Binding-site contacts:
Ligand atom CB contacts residue GLY142 of chain 1.A at 4.4 Å.
Ligand atom CB contacts residue ALA143 of chain 1.A at 4.3 Å (hydrophobic).
Ligand atom OXT contacts residue TYR63 of chain 1.A at 3.3 Å.
Ligand atom C contacts residue ARG97 of chain 1.A at 3.4 Å.
Ligand atom C contacts residue PRO90 of chain 1.A at 4.2 Å (hydrophobic).
Ligand atom CD contacts residue THR144 of chain 1.A at 3.3 Å.
Ligand atom N contacts residue TYR217 of chain 1.A at 3.7 Å.
Ligand atom OE1 contacts residue GLY142 of chain 1.A at 3.6 Å.
Ligand atom CA contacts residue GLU191 of chain 1.A at 3.5 Å.
Ligand atom O contacts residue GLY142 of chain 1.A at 3.4 Å.
Ligand atom OE1 contacts residue THR144 of chain 1.A at 3.0 Å (h-bond).
Ligand atom C contacts residue THR92 of chain 1.A at 3.5 Å.
Ligand atom OXT contacts residue ALA143 of chain 1.A at 4.4 Å.
Ligand atom OE2 contacts residue GLU191 of chain 1.A at 3.8 Å.
Ligand atom C contacts residue ALA143 of chain 1.A at 3.7 Å (hydrophobic).
Ligand atom OE1 contacts residue ALA143 of chain 1.A at 3.1 Å (h-bond).
Ligand atom OXT contacts residue PRO90 of chain 1.A at 3.6 Å.
Ligand atom N contacts residue TYR63 of chain 1.A at 3.9 Å.
Ligand atom O contacts residue TYR63 of chain 1.A at 3.2 Å.
Ligand atom OE1 contacts residue GLU191 of chain 1.A at 4.2 Å.
Ligand atom O contacts residue ARG97 of chain 1.A at 2.8 Å (salt-bridge).
Ligand atom CA contacts residue PRO90 of chain 1.A at 4.0 Å (hydrophobic).
Ligand atom CA contacts residue ALA143 of chain 1.A at 4.1 Å (hydrophobic).
Ligand atom OXT contacts residue LEU91 of chain 1.A at 3.5 Å.
Ligand atom CB contacts residue TYR63 of chain 1.A at 3.6 Å (hydrophobic).
Ligand atom O contacts residue ALA143 of chain 1.A at 2.8 Å (h-bond).
Ligand atom CD contacts residue ALA143 of chain 1.A at 4.2 Å (hydrophobic).
Ligand atom OE2 contacts residue THR144 of chain 1.A at 2.7 Å (h-bond).
Ligand atom OXT contacts residue ARG97 of chain 1.A at 2.9 Å (salt-bridge).
Ligand atom CB contacts residue GLU191 of chain 1.A at 4.1 Å.
Ligand atom OXT contacts residue THR92 of chain 1.A at 2.9 Å (h-bond).
Ligand atom CA contacts residue TYR63 of chain 1.A at 4.0 Å (hydrophobic).
Ligand atom CA contacts residue THR92 of chain 1.A at 3.3 Å.
Ligand atom N contacts residue GLU191 of chain 1.A at 2.8 Å (salt-bridge).
Ligand atom C contacts residue TYR63 of chain 1.A at 3.5 Å (hydrophobic).
Ligand atom CG contacts residue GLU191 of chain 1.A at 3.6 Å.
Ligand atom N contacts residue THR92 of chain 1.A at 3.0 Å (h-bond).
Ligand atom O contacts residue THR92 of chain 1.A at 4.4 Å.
Ligand atom CD contacts residue GLU191 of chain 1.A at 3.9 Å.
Ligand atom N contacts residue PRO90 of chain 1.A at 2.7 Å (h-bond).

This protein binds this small molecule.
Small molecule (SMILES): N[C@@H](CCC(=O)O)C(=O)O

Sequence of chain 1.A:
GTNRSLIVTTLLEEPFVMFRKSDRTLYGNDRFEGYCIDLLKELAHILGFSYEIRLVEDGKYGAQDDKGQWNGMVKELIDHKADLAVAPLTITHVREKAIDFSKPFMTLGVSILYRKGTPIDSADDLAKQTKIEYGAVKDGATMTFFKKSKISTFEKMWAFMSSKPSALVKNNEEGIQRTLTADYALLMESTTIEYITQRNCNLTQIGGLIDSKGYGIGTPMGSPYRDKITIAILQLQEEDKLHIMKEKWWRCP